The protein below binds the small molecule below.
Small molecule (SMILES): CC(C)O[PH](=O)OC(C)C

Sequence of chain 5.A:
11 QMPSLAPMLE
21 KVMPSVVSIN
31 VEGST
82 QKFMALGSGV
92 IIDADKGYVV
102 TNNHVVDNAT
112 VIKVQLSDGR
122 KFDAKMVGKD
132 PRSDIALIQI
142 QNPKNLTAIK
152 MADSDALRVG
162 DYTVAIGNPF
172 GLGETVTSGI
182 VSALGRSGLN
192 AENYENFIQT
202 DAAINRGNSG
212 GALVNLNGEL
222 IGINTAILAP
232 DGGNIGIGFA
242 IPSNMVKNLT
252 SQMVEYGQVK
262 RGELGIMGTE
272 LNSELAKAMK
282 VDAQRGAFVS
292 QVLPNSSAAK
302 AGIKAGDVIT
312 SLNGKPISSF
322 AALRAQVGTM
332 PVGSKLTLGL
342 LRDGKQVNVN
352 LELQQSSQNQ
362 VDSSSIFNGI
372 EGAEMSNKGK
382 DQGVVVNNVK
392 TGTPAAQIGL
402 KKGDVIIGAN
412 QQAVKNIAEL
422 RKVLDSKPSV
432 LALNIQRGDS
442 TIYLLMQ

Binding-site contacts:
Ligand atom P contacts residue GLY208 of chain 5.A at 3.8 Å.
Ligand atom C1' contacts residue ALA227 of chain 5.A at 3.5 Å (hydrophobic).
Ligand atom C1 contacts residue ARG207 of chain 5.A at 4.1 Å.
Ligand atom P contacts residue HIS105 of chain 5.A at 4.0 Å.
Ligand atom C2' contacts residue SER210 of chain 5.A at 3.2 Å.
Ligand atom P contacts residue ARG207 of chain 5.A at 4.0 Å.
Ligand atom O2P contacts residue THR226 of chain 5.A at 3.3 Å (h-bond).
Ligand atom C3 contacts residue VAL106 of chain 5.A at 4.3 Å (hydrophobic).
Ligand atom C2' contacts residue HIS105 of chain 5.A at 3.9 Å.
Ligand atom C2 contacts residue SER210 of chain 5.A at 3.8 Å.
Ligand atom O2P contacts residue SER210 of chain 5.A at 2.4 Å (h-bond).
Ligand atom P contacts residue SER210 of chain 5.A at 1.4 Å.
Ligand atom C1 contacts residue GLY208 of chain 5.A at 4.2 Å.
Ligand atom C3' contacts residue ILE228 of chain 5.A at 3.3 Å (hydrophobic).
Ligand atom C3 contacts residue LEU87 of chain 5.A at 3.2 Å (hydrophobic).
Ligand atom O1P contacts residue ARG207 of chain 5.A at 3.5 Å.
Ligand atom C1' contacts residue ILE228 of chain 5.A at 4.0 Å (hydrophobic).
Ligand atom C2' contacts residue ALA227 of chain 5.A at 3.9 Å (hydrophobic).
Ligand atom C1' contacts residue THR226 of chain 5.A at 3.1 Å.
Ligand atom C1' contacts residue SER210 of chain 5.A at 3.1 Å.
Ligand atom O1P contacts residue GLY208 of chain 5.A at 3.9 Å.
Ligand atom O2P contacts residue ASN206 of chain 5.A at 3.5 Å (h-bond).
Ligand atom P contacts residue THR226 of chain 5.A at 3.9 Å.
Ligand atom O1P contacts residue HIS105 of chain 5.A at 4.1 Å.
Ligand atom O3P contacts residue SER210 of chain 5.A at 2.4 Å (h-bond).
Ligand atom C3 contacts residue GLY208 of chain 5.A at 3.7 Å.
Ligand atom C1 contacts residue HIS105 of chain 5.A at 3.9 Å.
Ligand atom O2P contacts residue ARG207 of chain 5.A at 4.3 Å.
Ligand atom C1 contacts residue SER210 of chain 5.A at 3.3 Å.
Ligand atom C3 contacts residue SER210 of chain 5.A at 3.5 Å.
Ligand atom O3P contacts residue ARG207 of chain 5.A at 3.5 Å.
Ligand atom O3P contacts residue ASN206 of chain 5.A at 3.1 Å (h-bond).
Ligand atom O3P contacts residue ASN209 of chain 5.A at 3.1 Å (h-bond).
Ligand atom C3' contacts residue ALA227 of chain 5.A at 3.7 Å (hydrophobic).
Ligand atom C2' contacts residue THR226 of chain 5.A at 3.4 Å.
Ligand atom C3' contacts residue THR226 of chain 5.A at 4.3 Å.
Ligand atom O3P contacts residue GLY208 of chain 5.A at 2.6 Å (h-bond).
Ligand atom C2 contacts residue HIS105 of chain 5.A at 3.0 Å.
Ligand atom O1P contacts residue SER210 of chain 5.A at 2.7 Å (h-bond).
Ligand atom P contacts residue ASN206 of chain 5.A at 3.9 Å.